This small molecule binds to this protein.
Small molecule (SMILES): CC(=O)N[C@H]1[C@H](O[C@H]2[C@H](O)[C@@H](NC(C)=O)CO[C@@H]2CO)O[C@H](CO)[C@@H](O)[C@@H]1O

Binding-site contacts:
Ligand atom C3 contacts residue ASN1134 of chain 4.C at 3.8 Å.
Ligand atom O3 contacts residue SER943 of chain 4.C at 3.9 Å.
Ligand atom C4 contacts residue ASN1134 of chain 4.C at 4.2 Å.
Ligand atom N2 contacts residue ASN1134 of chain 4.C at 2.9 Å (h-bond).
Ligand atom C8 contacts residue SER1133 of chain 4.C at 4.4 Å.
Ligand atom C1 contacts residue ASN1134 of chain 4.C at 1.4 Å.
Ligand atom C5 contacts residue SER943 of chain 4.C at 4.4 Å.
Ligand atom C8 contacts residue GLU941 of chain 4.C at 3.8 Å.
Ligand atom O6 contacts residue SER943 of chain 4.C at 4.2 Å.
Ligand atom O5 contacts residue ASN1134 of chain 4.C at 2.4 Å (h-bond).
Ligand atom O7 contacts residue GLU941 of chain 4.C at 4.2 Å.
Ligand atom C6 contacts residue SER943 of chain 4.C at 4.4 Å.
Ligand atom C8 contacts residue HIS1132 of chain 4.C at 3.3 Å.
Ligand atom N2 contacts residue GLU941 of chain 4.C at 3.6 Å.
Ligand atom C7 contacts residue GLU941 of chain 4.C at 3.7 Å.
Ligand atom N2 contacts residue HIS1132 of chain 4.C at 3.9 Å.
Ligand atom C1 contacts residue SER943 of chain 4.C at 4.5 Å.
Ligand atom C5 contacts residue ASN1134 of chain 4.C at 3.7 Å.
Ligand atom C7 contacts residue HIS1132 of chain 4.C at 4.1 Å.
Ligand atom C2 contacts residue ASN1134 of chain 4.C at 2.5 Å.
Ligand atom C4 contacts residue SER943 of chain 4.C at 4.1 Å.
Ligand atom C2 contacts residue GLU941 of chain 4.C at 4.3 Å.
Ligand atom C7 contacts residue ASN1134 of chain 4.C at 4.0 Å.
Ligand atom O7 contacts residue SER943 of chain 4.C at 3.5 Å.
Ligand atom C2 contacts residue SER943 of chain 4.C at 4.5 Å.

Sequence of chain 4.C:
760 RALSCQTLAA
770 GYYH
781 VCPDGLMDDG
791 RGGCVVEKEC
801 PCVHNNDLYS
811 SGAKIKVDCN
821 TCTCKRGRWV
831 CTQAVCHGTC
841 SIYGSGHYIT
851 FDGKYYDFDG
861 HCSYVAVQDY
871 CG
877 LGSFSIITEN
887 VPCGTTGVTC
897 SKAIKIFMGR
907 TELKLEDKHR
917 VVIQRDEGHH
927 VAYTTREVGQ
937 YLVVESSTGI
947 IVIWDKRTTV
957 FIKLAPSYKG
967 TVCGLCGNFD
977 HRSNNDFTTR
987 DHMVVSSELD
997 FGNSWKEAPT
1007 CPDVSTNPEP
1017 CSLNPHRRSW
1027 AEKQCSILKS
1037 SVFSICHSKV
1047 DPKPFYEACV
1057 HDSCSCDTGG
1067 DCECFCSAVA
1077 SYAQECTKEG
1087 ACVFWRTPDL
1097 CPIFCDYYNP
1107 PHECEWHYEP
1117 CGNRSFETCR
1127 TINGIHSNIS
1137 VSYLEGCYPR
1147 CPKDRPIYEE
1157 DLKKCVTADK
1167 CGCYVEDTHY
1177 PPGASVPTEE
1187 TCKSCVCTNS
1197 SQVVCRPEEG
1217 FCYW